Binding-site contacts:
Ligand atom CAK contacts residue PHE95 of chain 1.H at 3.6 Å (hydrophobic).
Ligand atom CAM contacts residue VFV1 of chain 1.FA at 3.2 Å.
Ligand atom FAC contacts residue ALA254 of chain 1.H at 3.2 Å.
Ligand atom CAE contacts residue TRP182 of chain 1.H at 3.4 Å (hydrophobic).
Ligand atom CAP contacts residue VFV1 of chain 1.FA at 3.5 Å.
Ligand atom NAY contacts residue VFV1 of chain 1.FA at 3.5 Å.
Ligand atom CBC contacts residue VFV1 of chain 1.FA at 3.2 Å.
Ligand atom CAV contacts residue GLY250 of chain 1.H at 3.6 Å.
Ligand atom CAQ contacts residue PHE177 of chain 1.H at 3.5 Å (hydrophobic).
Ligand atom NAX contacts residue HEM1 of chain 1.DA at 2.0 Å.
Ligand atom CBM contacts residue LEU77 of chain 1.H at 3.5 Å (hydrophobic).
Ligand atom CAM contacts residue PHE177 of chain 1.H at 3.6 Å (hydrophobic).
Ligand atom CAI contacts residue LEU77 of chain 1.H at 3.6 Å (hydrophobic).
Ligand atom CAL contacts residue VFV1 of chain 1.FA at 3.6 Å.
Ligand atom FAB contacts residue LEU102 of chain 1.H at 3.4 Å.
Ligand atom NAY contacts residue LEU77 of chain 1.H at 3.4 Å.
Ligand atom OBB contacts residue MET430 of chain 1.H at 3.6 Å.
Ligand atom CAU contacts residue HEM1 of chain 1.DA at 3.0 Å.
Ligand atom NAZ contacts residue VFV1 of chain 1.FA at 3.5 Å.
Ligand atom CAJ contacts residue LEU251 of chain 1.H at 3.5 Å (hydrophobic).
Ligand atom CBL contacts residue LEU77 of chain 1.H at 3.0 Å (hydrophobic).
Ligand atom CAH contacts residue TRP182 of chain 1.H at 3.3 Å (hydrophobic).
Ligand atom CAJ contacts residue GLY250 of chain 1.H at 3.2 Å.
Ligand atom CAI contacts residue MET430 of chain 1.H at 3.6 Å (hydrophobic).
Ligand atom CAV contacts residue ALA254 of chain 1.H at 3.6 Å (hydrophobic).
Ligand atom OBB contacts residue LEU77 of chain 1.H at 3.2 Å.
Ligand atom CAN contacts residue GLY250 of chain 1.H at 3.0 Å.
Ligand atom CAH contacts residue VFV1 of chain 1.FA at 3.6 Å.
Ligand atom CAT contacts residue ALA254 of chain 1.H at 3.6 Å (hydrophobic).
Ligand atom CBJ contacts residue PHE82 of chain 1.H at 3.6 Å (hydrophobic).
Ligand atom CBE contacts residue PHE82 of chain 1.H at 3.5 Å (hydrophobic).
Ligand atom FAB contacts residue MET247 of chain 1.H at 3.5 Å.
Ligand atom CAV contacts residue PHE82 of chain 1.H at 3.5 Å (hydrophobic).
Ligand atom CAG contacts residue HEM1 of chain 1.DA at 3.0 Å.
Ligand atom OAA contacts residue VFV1 of chain 1.FA at 3.2 Å.
Ligand atom CAG contacts residue ALA254 of chain 1.H at 3.4 Å (hydrophobic).
Ligand atom CBH contacts residue LEU77 of chain 1.H at 3.4 Å (hydrophobic).
Ligand atom CBF contacts residue VFV1 of chain 1.FA at 3.2 Å.
Ligand atom NBA contacts residue VFV1 of chain 1.FA at 3.5 Å.
Ligand atom OAA contacts residue PHE177 of chain 1.H at 3.5 Å.

The small molecule below binds the protein below.
Small molecule (SMILES): O=C(N[C@@H](Cn1ccnc1)c1ccc(-c2ccc(F)cc2)cc1F)c1ccc(-c2nnc(-c3ccccc3)o2)cc1

Sequence of chain 1.H:
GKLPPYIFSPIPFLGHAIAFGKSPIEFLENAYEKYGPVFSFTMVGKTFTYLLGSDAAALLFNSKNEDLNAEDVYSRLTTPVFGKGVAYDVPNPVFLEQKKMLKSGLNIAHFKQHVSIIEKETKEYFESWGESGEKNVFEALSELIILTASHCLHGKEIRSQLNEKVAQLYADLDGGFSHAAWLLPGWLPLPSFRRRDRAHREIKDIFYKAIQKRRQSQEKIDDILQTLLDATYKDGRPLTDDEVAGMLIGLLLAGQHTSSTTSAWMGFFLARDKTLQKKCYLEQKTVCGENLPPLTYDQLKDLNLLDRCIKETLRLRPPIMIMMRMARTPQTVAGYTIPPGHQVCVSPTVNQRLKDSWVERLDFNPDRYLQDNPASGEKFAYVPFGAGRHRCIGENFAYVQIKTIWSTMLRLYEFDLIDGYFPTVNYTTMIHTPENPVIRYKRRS